Sequence of chain 1.A:
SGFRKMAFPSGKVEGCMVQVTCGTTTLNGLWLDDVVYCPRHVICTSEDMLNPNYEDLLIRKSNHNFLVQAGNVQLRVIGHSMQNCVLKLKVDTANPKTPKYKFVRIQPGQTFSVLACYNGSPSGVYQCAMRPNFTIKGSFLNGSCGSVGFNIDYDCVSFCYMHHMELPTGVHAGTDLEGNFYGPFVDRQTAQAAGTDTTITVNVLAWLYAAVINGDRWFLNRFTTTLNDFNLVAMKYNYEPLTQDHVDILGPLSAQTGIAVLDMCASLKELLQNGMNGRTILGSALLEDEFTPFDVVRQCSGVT

Binding-site contacts:
Ligand atom C12 contacts residue MET165 of chain 1.A at 3.6 Å (hydrophobic).
Ligand atom C3 contacts residue HIS163 of chain 1.A at 3.8 Å.
Ligand atom C11 contacts residue ARG188 of chain 1.A at 3.7 Å.
Ligand atom C10 contacts residue GLN189 of chain 1.A at 3.7 Å.
Ligand atom C3 contacts residue LEU141 of chain 1.A at 3.8 Å (hydrophobic).
Ligand atom N contacts residue HIS163 of chain 1.A at 2.6 Å (h-bond).
Ligand atom C3 contacts residue PHE140 of chain 1.A at 3.2 Å (hydrophobic).
Ligand atom C4 contacts residue MET165 of chain 1.A at 3.9 Å (hydrophobic).
Ligand atom C12 contacts residue HIS164 of chain 1.A at 4.0 Å.
Ligand atom C4 contacts residue GLU166 of chain 1.A at 3.8 Å.
Ligand atom N contacts residue PHE140 of chain 1.A at 3.6 Å.
Ligand atom C10 contacts residue MET49 of chain 1.A at 3.8 Å (hydrophobic).
Ligand atom C4 contacts residue HIS163 of chain 1.A at 3.1 Å.
Ligand atom BR contacts residue MET49 of chain 1.A at 3.9 Å.
Ligand atom N contacts residue GLU166 of chain 1.A at 3.8 Å.
Ligand atom BR contacts residue ASP187 of chain 1.A at 3.2 Å.
Ligand atom N1 contacts residue CYS145 of chain 1.A at 3.7 Å.
Ligand atom N contacts residue SER144 of chain 1.A at 3.7 Å.
Ligand atom C2 contacts residue PHE140 of chain 1.A at 3.6 Å (hydrophobic).
Ligand atom C2 contacts residue ASN142 of chain 1.A at 3.7 Å.
Ligand atom C5 contacts residue CYS145 of chain 1.A at 4.0 Å (hydrophobic).
Ligand atom C13 contacts residue HIS41 of chain 1.A at 4.0 Å.
Ligand atom C13 contacts residue HIS164 of chain 1.A at 3.5 Å.
Ligand atom C contacts residue ASN142 of chain 1.A at 3.7 Å.
Ligand atom C3 contacts residue GLU166 of chain 1.A at 3.6 Å.
Ligand atom O contacts residue ASN142 of chain 1.A at 3.8 Å.
Ligand atom C1 contacts residue LEU141 of chain 1.A at 4.0 Å (hydrophobic).
Ligand atom C11 contacts residue GLN189 of chain 1.A at 3.9 Å.
Ligand atom C12 contacts residue MET49 of chain 1.A at 3.5 Å (hydrophobic).
Ligand atom C10 contacts residue ARG188 of chain 1.A at 3.9 Å.
Ligand atom C1 contacts residue ASN142 of chain 1.A at 3.9 Å.
Ligand atom C11 contacts residue MET49 of chain 1.A at 3.3 Å (hydrophobic).
Ligand atom BR contacts residue HIS41 of chain 1.A at 3.2 Å.
Ligand atom O1 contacts residue GLU166 of chain 1.A at 3.0 Å (salt-bridge).
Ligand atom C4 contacts residue CYS145 of chain 1.A at 3.8 Å (hydrophobic).
Ligand atom C13 contacts residue MET165 of chain 1.A at 3.7 Å (hydrophobic).
Ligand atom BR contacts residue HIS164 of chain 1.A at 3.7 Å.
Ligand atom O1 contacts residue MET165 of chain 1.A at 3.6 Å.
Ligand atom C2 contacts residue LEU141 of chain 1.A at 3.5 Å (hydrophobic).
Ligand atom C2 contacts residue GLU166 of chain 1.A at 3.6 Å.

A small-molecule ligand and the protein it binds are described below.
Small molecule (SMILES): COc1ccncc1NC(=O)[C@@H](O)c1cccc(Br)c1